This small molecule binds to this protein.
Small molecule (SMILES): Nc1nc2sc(CCCCc3ccc(C(=O)N[C@@H](CCC(=O)O)C(=O)O)s3)cc2c(=O)[nH]1

Binding-site contacts:
Ligand atom C4 contacts residue VAL144 of chain 1.A at 3.6 Å (hydrophobic).
Ligand atom C2 contacts residue ALA141 of chain 1.A at 3.8 Å (hydrophobic).
Ligand atom O18 contacts residue ILE92 of chain 1.A at 3.8 Å.
Ligand atom O24 contacts residue HIS59 of chain 1.A at 2.9 Å (h-bond).
Ligand atom N11 contacts residue GLU142 of chain 1.A at 3.2 Å (salt-bridge).
Ligand atom C4 contacts residue ALA141 of chain 1.A at 3.7 Å (hydrophobic).
Ligand atom S12 contacts residue MET90 of chain 1.A at 3.4 Å (h-bond).
Ligand atom C22 contacts residue MET90 of chain 1.A at 2.9 Å (hydrophobic).
Ligand atom O10 contacts residue VAL140 of chain 1.A at 3.8 Å.
Ligand atom N3 contacts residue GLU142 of chain 1.A at 3.7 Å.
Ligand atom S5 contacts residue ILE92 of chain 1.A at 3.8 Å.
Ligand atom N3 contacts residue VAL140 of chain 1.A at 3.6 Å.
Ligand atom O27 contacts residue ILE92 of chain 1.A at 2.9 Å (h-bond).
Ligand atom C4 contacts residue VAL140 of chain 1.A at 3.6 Å (hydrophobic).
Ligand atom C9 contacts residue LEU93 of chain 1.A at 3.9 Å (hydrophobic).
Ligand atom N3 contacts residue VAL144 of chain 1.A at 3.6 Å.
Ligand atom C6 contacts residue LEU86 of chain 1.A at 3.7 Å (hydrophobic).
Ligand atom C33 contacts residue GAR1 of chain 1.B at 3.1 Å.
Ligand atom N11 contacts residue LEU93 of chain 1.A at 3.1 Å (h-bond).
Ligand atom O10 contacts residue ASP143 of chain 1.A at 3.8 Å.
Ligand atom C31 contacts residue PHE89 of chain 1.A at 2.9 Å (hydrophobic).
Ligand atom O10 contacts residue ALA141 of chain 1.A at 3.7 Å.
Ligand atom N11 contacts residue VAL98 of chain 1.A at 3.6 Å.
Ligand atom O28 contacts residue ARG65 of chain 1.A at 3.3 Å (salt-bridge).
Ligand atom N19 contacts residue MET90 of chain 1.A at 3.1 Å (h-bond).
Ligand atom C26 contacts residue ARG65 of chain 1.A at 3.7 Å.
Ligand atom C13 contacts residue ILE92 of chain 1.A at 3.9 Å (hydrophobic).
Ligand atom O10 contacts residue VAL144 of chain 1.A at 3.3 Å.
Ligand atom C14 contacts residue ILE92 of chain 1.A at 3.8 Å (hydrophobic).
Ligand atom O24 contacts residue ARG91 of chain 1.A at 3.4 Å.
Ligand atom O27 contacts residue ARG91 of chain 1.A at 3.4 Å.
Ligand atom C30 contacts residue PHE89 of chain 1.A at 3.5 Å (hydrophobic).
Ligand atom N3 contacts residue ALA141 of chain 1.A at 3.0 Å (h-bond).
Ligand atom O10 contacts residue ASP145 of chain 1.A at 3.0 Å (salt-bridge).
Ligand atom S5 contacts residue ARG91 of chain 1.A at 3.1 Å (salt-bridge).
Ligand atom O27 contacts residue ARG65 of chain 1.A at 2.8 Å (salt-bridge).
Ligand atom O25 contacts residue LYS38 of chain 1.A at 3.8 Å.
Ligand atom C30 contacts residue LEU86 of chain 1.A at 3.7 Å (hydrophobic).
Ligand atom N1 contacts residue LEU93 of chain 1.A at 3.1 Å (h-bond).
Ligand atom C30 contacts residue ASN107 of chain 1.A at 3.3 Å.

Sequence of chain 1.A:
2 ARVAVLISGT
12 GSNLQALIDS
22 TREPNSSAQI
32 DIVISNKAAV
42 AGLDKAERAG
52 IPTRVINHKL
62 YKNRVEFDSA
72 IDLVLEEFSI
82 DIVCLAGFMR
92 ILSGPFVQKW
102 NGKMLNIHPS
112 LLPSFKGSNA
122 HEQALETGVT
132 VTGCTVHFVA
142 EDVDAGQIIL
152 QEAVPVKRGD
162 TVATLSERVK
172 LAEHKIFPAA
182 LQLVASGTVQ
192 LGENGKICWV